Binding-site contacts:
Ligand atom OXT contacts residue HIS321 of chain 1.A at 4.3 Å.
Ligand atom CG1 contacts residue ALA286 of chain 1.A at 2.5 Å (hydrophobic).
Ligand atom N contacts residue TYR410 of chain 1.A at 4.1 Å.
Ligand atom CG1 contacts residue ALA284 of chain 1.A at 3.5 Å (hydrophobic).
Ligand atom CD1 contacts residue ALA286 of chain 1.A at 3.5 Å (hydrophobic).
Ligand atom CG2 contacts residue TYR410 of chain 1.A at 3.7 Å (hydrophobic).
Ligand atom CB contacts residue MET287 of chain 1.A at 3.6 Å (hydrophobic).
Ligand atom OXT contacts residue TYR410 of chain 1.A at 2.5 Å (h-bond).
Ligand atom CD1 contacts residue GLN144 of chain 1.A at 2.7 Å.
Ligand atom N contacts residue GLU288 of chain 1.A at 2.9 Å (salt-bridge).
Ligand atom N contacts residue MET287 of chain 1.A at 3.9 Å.
Ligand atom C contacts residue ALA286 of chain 1.A at 3.5 Å (hydrophobic).
Ligand atom C contacts residue GLU344 of chain 1.A at 4.1 Å.
Ligand atom CA contacts residue GLU288 of chain 1.A at 3.4 Å.
Ligand atom CA contacts residue GLU344 of chain 1.A at 3.9 Å.
Ligand atom C contacts residue TYR410 of chain 1.A at 3.4 Å (hydrophobic).
Ligand atom OXT contacts residue ZN1 of chain 1.X at 3.4 Å.
Ligand atom CA contacts residue ALA286 of chain 1.A at 3.3 Å (hydrophobic).
Ligand atom CB contacts residue GLN146 of chain 1.A at 3.9 Å.
Ligand atom N contacts residue ZN1 of chain 1.X at 4.0 Å.
Ligand atom CG2 contacts residue GLN146 of chain 1.A at 4.0 Å.
Ligand atom O contacts residue GLU322 of chain 1.A at 3.9 Å.
Ligand atom CA contacts residue GLN146 of chain 1.A at 4.2 Å.
Ligand atom CA contacts residue ZN1 of chain 1.X at 4.4 Å.
Ligand atom CG1 contacts residue GLN144 of chain 1.A at 4.1 Å.
Ligand atom CB contacts residue ALA286 of chain 1.A at 3.4 Å (hydrophobic).
Ligand atom CD1 contacts residue ALA284 of chain 1.A at 3.2 Å (hydrophobic).
Ligand atom CA contacts residue MET287 of chain 1.A at 3.8 Å (hydrophobic).
Ligand atom N contacts residue GLN146 of chain 1.A at 3.2 Å (h-bond).
Ligand atom CG2 contacts residue PHE405 of chain 1.A at 4.0 Å (hydrophobic).
Ligand atom OXT contacts residue GLU344 of chain 1.A at 3.4 Å (salt-bridge).
Ligand atom O contacts residue ALA286 of chain 1.A at 2.8 Å (h-bond).
Ligand atom CD1 contacts residue MET287 of chain 1.A at 3.9 Å (hydrophobic).
Ligand atom C contacts residue GLU288 of chain 1.A at 4.3 Å.
Ligand atom CG1 contacts residue MET287 of chain 1.A at 4.0 Å (hydrophobic).
Ligand atom C contacts residue ZN1 of chain 1.X at 3.9 Å.
Ligand atom CA contacts residue TYR410 of chain 1.A at 4.2 Å (hydrophobic).
Ligand atom N contacts residue PHE405 of chain 1.A at 4.4 Å.
Ligand atom N contacts residue GLU344 of chain 1.A at 2.7 Å (salt-bridge).
Ligand atom O contacts residue TYR410 of chain 1.A at 4.3 Å.

Sequence of chain 1.A:
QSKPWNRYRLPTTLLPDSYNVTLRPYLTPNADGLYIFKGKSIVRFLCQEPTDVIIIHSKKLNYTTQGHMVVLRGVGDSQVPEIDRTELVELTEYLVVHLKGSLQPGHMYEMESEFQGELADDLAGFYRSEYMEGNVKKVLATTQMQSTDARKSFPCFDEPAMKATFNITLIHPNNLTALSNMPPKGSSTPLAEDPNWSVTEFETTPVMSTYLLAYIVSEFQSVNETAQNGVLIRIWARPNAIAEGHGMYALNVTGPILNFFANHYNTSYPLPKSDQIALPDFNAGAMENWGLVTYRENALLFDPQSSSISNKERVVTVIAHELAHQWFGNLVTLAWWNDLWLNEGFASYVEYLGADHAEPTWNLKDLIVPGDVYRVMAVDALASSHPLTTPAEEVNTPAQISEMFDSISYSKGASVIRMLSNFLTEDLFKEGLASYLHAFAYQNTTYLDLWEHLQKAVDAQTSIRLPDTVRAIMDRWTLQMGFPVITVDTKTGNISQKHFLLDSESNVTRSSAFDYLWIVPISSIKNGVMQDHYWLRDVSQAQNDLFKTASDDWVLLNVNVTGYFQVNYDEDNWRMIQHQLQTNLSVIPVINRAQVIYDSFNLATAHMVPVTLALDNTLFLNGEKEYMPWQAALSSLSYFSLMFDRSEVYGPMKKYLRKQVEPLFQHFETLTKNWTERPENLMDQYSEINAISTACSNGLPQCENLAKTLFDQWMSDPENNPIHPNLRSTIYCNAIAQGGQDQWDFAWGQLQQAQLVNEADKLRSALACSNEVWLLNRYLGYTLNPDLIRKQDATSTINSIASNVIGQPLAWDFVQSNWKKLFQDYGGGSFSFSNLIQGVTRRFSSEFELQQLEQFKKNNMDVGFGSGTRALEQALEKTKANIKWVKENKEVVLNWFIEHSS

This protein binds this small molecule.
Small molecule (SMILES): CC[C@H](C)[C@H](N)C(=O)O